Binding-site contacts:
Ligand atom C24 contacts residue PRO1037 of chain 1.A at 4.1 Å (hydrophobic).
Ligand atom C75 contacts residue MET886 of chain 1.C at 3.2 Å (hydrophobic).
Ligand atom C79 contacts residue MET886 of chain 1.C at 4.4 Å (hydrophobic).
Ligand atom C24 contacts residue SER1038 of chain 1.A at 4.2 Å.
Ligand atom C16 contacts residue TRP1039 of chain 1.A at 4.2 Å (hydrophobic).
Ligand atom C14 contacts residue PRO1037 of chain 1.A at 4.0 Å (hydrophobic).
Ligand atom C08 contacts residue TYR890 of chain 1.C at 4.0 Å (hydrophobic).
Ligand atom C19 contacts residue TYR890 of chain 1.C at 4.0 Å (hydrophobic).
Ligand atom C26 contacts residue TRP1039 of chain 1.A at 4.1 Å (hydrophobic).
Ligand atom O25 contacts residue SER1038 of chain 1.A at 4.0 Å.
Ligand atom C13 contacts residue SER1038 of chain 1.A at 4.3 Å.
Ligand atom C17 contacts residue PRO1037 of chain 1.A at 4.1 Å (hydrophobic).
Ligand atom C14 contacts residue TRP1039 of chain 1.A at 3.9 Å (hydrophobic).
Ligand atom C14 contacts residue SER1038 of chain 1.A at 3.2 Å.
Ligand atom C12 contacts residue TRP1039 of chain 1.A at 3.7 Å (hydrophobic).
Ligand atom C10 contacts residue TYR890 of chain 1.C at 3.8 Å (hydrophobic).
Ligand atom C16 contacts residue PRO1037 of chain 1.A at 4.2 Å (hydrophobic).
Ligand atom C26 contacts residue SER1038 of chain 1.A at 3.8 Å.
Ligand atom C16 contacts residue SER1038 of chain 1.A at 4.3 Å.
Ligand atom O80 contacts residue ASN889 of chain 1.C at 4.0 Å.
Ligand atom C21 contacts residue PRO1037 of chain 1.A at 3.7 Å (hydrophobic).
Ligand atom C79 contacts residue TYR982 of chain 1.C at 4.0 Å (hydrophobic).
Ligand atom C79 contacts residue ASN889 of chain 1.C at 3.3 Å.
Ligand atom C15 contacts residue SER1038 of chain 1.A at 3.6 Å.
Ligand atom C09 contacts residue TYR890 of chain 1.C at 4.2 Å (hydrophobic).
Ligand atom C75 contacts residue ASN889 of chain 1.C at 4.5 Å.
Ligand atom O25 contacts residue PRO1037 of chain 1.A at 4.4 Å.
Ligand atom C81 contacts residue TYR982 of chain 1.C at 4.0 Å (hydrophobic).
Ligand atom C01 contacts residue TRP1039 of chain 1.A at 4.1 Å (hydrophobic).
Ligand atom O20 contacts residue PRO1037 of chain 1.A at 4.5 Å.
Ligand atom C13 contacts residue PRO1037 of chain 1.A at 4.5 Å (hydrophobic).

A small-molecule ligand and the protein it binds are described below.
Small molecule (SMILES): COCC(CCO[C@H]1CC[C@@]2(C)C(=CC[C@H]3[C@@H]4C[C@@H]5O[C@]6(CC[C@@H](C)CO6)[C@@H](C)[C@@H]5[C@@]4(C)CC[C@@H]32)C1)COC

Sequence of chain 1.A:
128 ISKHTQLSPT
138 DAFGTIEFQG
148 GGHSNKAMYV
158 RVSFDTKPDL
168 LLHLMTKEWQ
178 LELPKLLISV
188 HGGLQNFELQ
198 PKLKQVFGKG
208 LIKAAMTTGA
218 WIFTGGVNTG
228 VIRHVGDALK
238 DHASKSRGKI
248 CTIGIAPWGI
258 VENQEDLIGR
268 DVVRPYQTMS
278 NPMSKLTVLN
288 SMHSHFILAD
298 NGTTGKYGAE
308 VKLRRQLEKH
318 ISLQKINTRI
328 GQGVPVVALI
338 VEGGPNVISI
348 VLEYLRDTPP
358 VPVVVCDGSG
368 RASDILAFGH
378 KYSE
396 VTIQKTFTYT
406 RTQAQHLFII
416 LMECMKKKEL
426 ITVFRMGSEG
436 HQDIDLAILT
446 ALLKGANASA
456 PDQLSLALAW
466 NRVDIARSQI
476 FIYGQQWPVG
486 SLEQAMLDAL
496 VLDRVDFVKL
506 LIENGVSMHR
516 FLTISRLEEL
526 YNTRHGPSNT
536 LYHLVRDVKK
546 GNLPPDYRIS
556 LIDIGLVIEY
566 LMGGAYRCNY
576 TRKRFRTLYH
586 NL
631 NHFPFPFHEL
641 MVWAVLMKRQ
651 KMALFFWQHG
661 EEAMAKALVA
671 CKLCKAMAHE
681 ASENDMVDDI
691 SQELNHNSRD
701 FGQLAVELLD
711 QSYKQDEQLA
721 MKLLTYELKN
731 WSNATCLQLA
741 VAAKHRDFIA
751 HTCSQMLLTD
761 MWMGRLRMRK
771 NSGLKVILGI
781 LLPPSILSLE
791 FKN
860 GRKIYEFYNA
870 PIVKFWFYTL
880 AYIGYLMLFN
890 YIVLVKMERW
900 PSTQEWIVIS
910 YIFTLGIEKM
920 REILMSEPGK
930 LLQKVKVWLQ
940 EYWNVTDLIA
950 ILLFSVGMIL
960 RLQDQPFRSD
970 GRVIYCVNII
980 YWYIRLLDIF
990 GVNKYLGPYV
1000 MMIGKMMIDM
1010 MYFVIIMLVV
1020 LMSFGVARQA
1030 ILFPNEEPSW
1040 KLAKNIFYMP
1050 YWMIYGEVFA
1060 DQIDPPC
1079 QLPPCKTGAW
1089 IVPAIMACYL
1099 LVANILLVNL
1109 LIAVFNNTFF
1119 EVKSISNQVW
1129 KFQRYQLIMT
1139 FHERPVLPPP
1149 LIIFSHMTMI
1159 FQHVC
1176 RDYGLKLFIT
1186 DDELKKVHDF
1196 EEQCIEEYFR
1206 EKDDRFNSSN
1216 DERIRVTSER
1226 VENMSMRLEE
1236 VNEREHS

Sequence of chain 1.C:
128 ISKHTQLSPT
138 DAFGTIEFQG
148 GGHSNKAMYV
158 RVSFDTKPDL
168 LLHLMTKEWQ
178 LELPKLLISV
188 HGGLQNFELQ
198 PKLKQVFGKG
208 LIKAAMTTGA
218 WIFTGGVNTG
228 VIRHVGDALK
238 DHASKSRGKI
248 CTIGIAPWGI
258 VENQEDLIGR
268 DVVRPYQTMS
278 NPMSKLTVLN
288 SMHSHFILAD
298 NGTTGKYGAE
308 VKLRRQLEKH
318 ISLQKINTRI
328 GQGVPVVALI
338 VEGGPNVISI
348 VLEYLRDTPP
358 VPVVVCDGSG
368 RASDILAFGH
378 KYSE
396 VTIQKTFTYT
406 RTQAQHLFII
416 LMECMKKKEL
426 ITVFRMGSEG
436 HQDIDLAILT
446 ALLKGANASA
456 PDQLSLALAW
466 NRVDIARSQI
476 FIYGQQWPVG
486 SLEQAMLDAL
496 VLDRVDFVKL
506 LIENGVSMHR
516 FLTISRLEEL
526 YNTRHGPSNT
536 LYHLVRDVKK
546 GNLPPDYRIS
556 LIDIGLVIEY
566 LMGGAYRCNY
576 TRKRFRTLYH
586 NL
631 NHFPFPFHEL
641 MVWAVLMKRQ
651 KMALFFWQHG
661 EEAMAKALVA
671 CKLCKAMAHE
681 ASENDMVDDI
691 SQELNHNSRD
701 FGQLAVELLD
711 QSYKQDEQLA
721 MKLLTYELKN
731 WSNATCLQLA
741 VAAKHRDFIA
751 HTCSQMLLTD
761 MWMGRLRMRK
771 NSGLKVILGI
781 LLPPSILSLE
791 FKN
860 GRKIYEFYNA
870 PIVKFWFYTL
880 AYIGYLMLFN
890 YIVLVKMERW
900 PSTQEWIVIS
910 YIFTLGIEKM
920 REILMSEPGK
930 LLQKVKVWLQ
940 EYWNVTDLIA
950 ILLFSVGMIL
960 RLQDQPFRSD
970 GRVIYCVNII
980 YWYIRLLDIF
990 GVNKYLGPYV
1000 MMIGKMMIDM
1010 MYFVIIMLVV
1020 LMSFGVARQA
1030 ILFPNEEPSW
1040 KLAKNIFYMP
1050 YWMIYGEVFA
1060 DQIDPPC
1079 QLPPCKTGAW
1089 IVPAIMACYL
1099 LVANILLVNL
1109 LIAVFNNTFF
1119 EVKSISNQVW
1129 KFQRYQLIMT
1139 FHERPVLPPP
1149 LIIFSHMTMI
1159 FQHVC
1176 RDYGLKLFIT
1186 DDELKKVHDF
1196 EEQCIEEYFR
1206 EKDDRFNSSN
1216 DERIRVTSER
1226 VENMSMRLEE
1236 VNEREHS